Sequence of chain 5.C:
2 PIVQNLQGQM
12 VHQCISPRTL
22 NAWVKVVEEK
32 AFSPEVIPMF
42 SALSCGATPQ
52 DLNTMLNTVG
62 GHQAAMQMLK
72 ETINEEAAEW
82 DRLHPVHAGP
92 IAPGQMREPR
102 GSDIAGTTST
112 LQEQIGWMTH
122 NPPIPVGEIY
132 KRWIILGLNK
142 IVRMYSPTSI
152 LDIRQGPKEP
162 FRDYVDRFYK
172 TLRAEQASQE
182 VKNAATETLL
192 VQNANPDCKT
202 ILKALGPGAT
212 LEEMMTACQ

The protein below binds the small molecule below.
Small molecule (SMILES): C[C@@H]1CN(c2ccc3c(=O)n(-c4ccc(Cl)c5c(NS(C)(=O)=O)nn(C)c45)c([C@H](Cc4cc(F)cc(F)c4)NC(=O)Cn4nc(C(F)F)c5c4C(F)(F)[C@@H]4C[C@H]54)nc3c2)C[C@H](C)O1

Binding-site contacts:
Ligand atom O62 contacts residue GLN180 of chain 5.C at 3.2 Å.
Ligand atom O61 contacts residue ASN75 of chain 1.C at 3.1 Å (h-bond).
Ligand atom C52 contacts residue TYR131 of chain 1.C at 3.4 Å (hydrophobic).
Ligand atom C21 contacts residue ASN54 of chain 1.C at 3.4 Å.
Ligand atom C67 contacts residue ASN54 of chain 1.C at 3.5 Å.
Ligand atom F38 contacts residue LYS183 of chain 5.C at 3.0 Å.
Ligand atom C26 contacts residue MET67 of chain 1.C at 3.6 Å (hydrophobic).
Ligand atom F39 contacts residue ARG174 of chain 5.C at 3.4 Å.
Ligand atom O32 contacts residue GLN180 of chain 5.C at 3.4 Å (h-bond).
Ligand atom N58 contacts residue LYS71 of chain 1.C at 3.6 Å.
Ligand atom N30 contacts residue ASN58 of chain 1.C at 2.7 Å (h-bond).
Ligand atom O62 contacts residue LYS71 of chain 1.C at 2.8 Å (salt-bridge).
Ligand atom C41 contacts residue GLN68 of chain 1.C at 3.3 Å.
Ligand atom O68 contacts residue THR108 of chain 1.C at 2.7 Å (h-bond).
Ligand atom F28 contacts residue ILE74 of chain 1.C at 3.2 Å.
Ligand atom O32 contacts residue LYS71 of chain 1.C at 2.8 Å (salt-bridge).
Ligand atom CL55 contacts residue ASN75 of chain 1.C at 3.3 Å.
Ligand atom C27 contacts residue LYS71 of chain 1.C at 3.4 Å.
Ligand atom F25 contacts residue LEU57 of chain 1.C at 3.2 Å.
Ligand atom F28 contacts residue LYS71 of chain 1.C at 3.1 Å.
Ligand atom C16 contacts residue ASN58 of chain 1.C at 3.6 Å.
Ligand atom C21 contacts residue ASN58 of chain 1.C at 3.5 Å.
Ligand atom C46 contacts residue LYS71 of chain 1.C at 3.6 Å.
Ligand atom C60 contacts residue GLN180 of chain 5.C at 3.4 Å.
Ligand atom F47 contacts residue LYS71 of chain 1.C at 2.7 Å.
Ligand atom N63 contacts residue GLN180 of chain 5.C at 3.5 Å (h-bond).
Ligand atom C52 contacts residue ASN54 of chain 1.C at 3.5 Å.
Ligand atom C23 contacts residue LEU57 of chain 1.C at 3.5 Å (hydrophobic).
Ligand atom C57 contacts residue LYS71 of chain 1.C at 3.4 Å.
Ligand atom N17 contacts residue ASN58 of chain 1.C at 3.0 Å (h-bond).
Ligand atom F28 contacts residue LEU70 of chain 1.C at 3.5 Å.
Ligand atom F48 contacts residue GLN64 of chain 1.C at 3.5 Å.
Ligand atom C33 contacts residue ASN58 of chain 1.C at 3.5 Å.
Ligand atom C24 contacts residue LEU57 of chain 1.C at 3.5 Å (hydrophobic).
Ligand atom F25 contacts residue MET67 of chain 1.C at 3.2 Å.
Ligand atom F48 contacts residue ARG174 of chain 5.C at 3.5 Å.
Ligand atom C43 contacts residue GLN64 of chain 1.C at 3.4 Å.
Ligand atom C23 contacts residue ASN58 of chain 1.C at 3.2 Å.
Ligand atom C53 contacts residue TYR131 of chain 1.C at 3.5 Å (hydrophobic).
Ligand atom C65 contacts residue GLN180 of chain 5.C at 3.5 Å.

Sequence of chain 1.C:
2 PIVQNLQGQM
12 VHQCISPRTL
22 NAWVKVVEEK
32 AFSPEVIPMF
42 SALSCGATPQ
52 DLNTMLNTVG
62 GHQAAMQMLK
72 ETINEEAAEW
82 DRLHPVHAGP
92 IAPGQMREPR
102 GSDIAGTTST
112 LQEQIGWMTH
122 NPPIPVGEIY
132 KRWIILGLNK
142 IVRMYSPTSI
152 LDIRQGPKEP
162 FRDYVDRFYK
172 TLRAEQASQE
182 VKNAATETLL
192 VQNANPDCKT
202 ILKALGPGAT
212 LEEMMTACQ